The small molecule below binds the protein below.
Small molecule (SMILES): CC(=O)N[C@@H]1[C@@H](O)[C@H](O)[C@@H](CO)O[C@H]1O

Sequence of chain 1.C:
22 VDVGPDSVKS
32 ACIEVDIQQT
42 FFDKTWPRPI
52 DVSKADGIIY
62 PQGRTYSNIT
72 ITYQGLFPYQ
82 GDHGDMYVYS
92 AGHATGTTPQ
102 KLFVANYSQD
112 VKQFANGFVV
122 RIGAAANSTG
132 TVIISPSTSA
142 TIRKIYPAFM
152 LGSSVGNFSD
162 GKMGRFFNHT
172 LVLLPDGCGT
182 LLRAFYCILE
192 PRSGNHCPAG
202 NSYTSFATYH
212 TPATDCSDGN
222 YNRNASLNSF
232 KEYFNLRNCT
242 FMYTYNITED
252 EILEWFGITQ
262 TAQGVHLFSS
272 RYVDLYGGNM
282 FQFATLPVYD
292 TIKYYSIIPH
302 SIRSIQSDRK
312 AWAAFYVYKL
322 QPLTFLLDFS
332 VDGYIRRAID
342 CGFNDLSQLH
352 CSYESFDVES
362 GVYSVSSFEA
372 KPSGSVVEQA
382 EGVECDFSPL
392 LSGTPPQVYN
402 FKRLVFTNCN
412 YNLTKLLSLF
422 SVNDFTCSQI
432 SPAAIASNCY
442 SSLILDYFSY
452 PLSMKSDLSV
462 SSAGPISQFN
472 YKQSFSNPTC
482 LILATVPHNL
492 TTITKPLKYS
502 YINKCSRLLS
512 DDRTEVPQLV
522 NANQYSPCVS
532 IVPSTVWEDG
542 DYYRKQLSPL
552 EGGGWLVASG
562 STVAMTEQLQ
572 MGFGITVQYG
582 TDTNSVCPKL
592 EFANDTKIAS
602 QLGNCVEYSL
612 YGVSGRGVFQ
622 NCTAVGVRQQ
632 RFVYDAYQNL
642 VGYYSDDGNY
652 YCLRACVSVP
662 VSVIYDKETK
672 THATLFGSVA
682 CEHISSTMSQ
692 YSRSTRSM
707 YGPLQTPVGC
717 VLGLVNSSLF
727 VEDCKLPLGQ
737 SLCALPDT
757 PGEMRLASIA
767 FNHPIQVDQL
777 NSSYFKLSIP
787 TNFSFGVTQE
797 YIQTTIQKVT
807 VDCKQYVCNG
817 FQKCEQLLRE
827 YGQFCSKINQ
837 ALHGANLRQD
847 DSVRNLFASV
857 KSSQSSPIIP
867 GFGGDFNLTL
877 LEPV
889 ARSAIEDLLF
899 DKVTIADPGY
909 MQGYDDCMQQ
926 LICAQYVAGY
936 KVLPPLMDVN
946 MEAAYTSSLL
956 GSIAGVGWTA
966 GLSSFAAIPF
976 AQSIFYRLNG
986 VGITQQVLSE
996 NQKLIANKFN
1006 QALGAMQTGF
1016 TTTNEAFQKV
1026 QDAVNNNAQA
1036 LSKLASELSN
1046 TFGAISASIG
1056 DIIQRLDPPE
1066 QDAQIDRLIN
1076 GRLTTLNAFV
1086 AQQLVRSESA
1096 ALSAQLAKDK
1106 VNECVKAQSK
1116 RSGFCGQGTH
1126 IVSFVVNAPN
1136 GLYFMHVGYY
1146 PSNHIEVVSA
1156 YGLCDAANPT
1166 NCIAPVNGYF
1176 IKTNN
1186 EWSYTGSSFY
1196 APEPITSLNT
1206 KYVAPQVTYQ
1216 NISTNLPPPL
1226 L

Binding-site contacts:
Ligand atom C3 contacts residue ASN239 of chain 1.C at 3.8 Å.
Ligand atom C7 contacts residue ASN239 of chain 1.C at 3.4 Å.
Ligand atom O5 contacts residue ASN239 of chain 1.C at 2.3 Å (h-bond).
Ligand atom O7 contacts residue ARG238 of chain 1.C at 3.6 Å.
Ligand atom C5 contacts residue ASN239 of chain 1.C at 3.6 Å.
Ligand atom C2 contacts residue ASN239 of chain 1.C at 2.5 Å.
Ligand atom C8 contacts residue ARG238 of chain 1.C at 3.7 Å.
Ligand atom C7 contacts residue ARG238 of chain 1.C at 4.0 Å.
Ligand atom C4 contacts residue ASN239 of chain 1.C at 4.2 Å.
Ligand atom C8 contacts residue ASN239 of chain 1.C at 3.7 Å.
Ligand atom O7 contacts residue ASN239 of chain 1.C at 4.3 Å.
Ligand atom N2 contacts residue ASN239 of chain 1.C at 2.8 Å (h-bond).
Ligand atom C1 contacts residue ASN239 of chain 1.C at 1.4 Å.